Binding-site contacts:
Ligand atom C2 contacts residue ASP115 of chain 1.A at 4.0 Å.
Ligand atom C19 contacts residue SER224 of chain 1.A at 3.9 Å.
Ligand atom C11 contacts residue GLN119 of chain 1.A at 3.9 Å.
Ligand atom C1 contacts residue ASP115 of chain 1.A at 4.1 Å.
Ligand atom C15 contacts residue MET207 of chain 1.A at 4.1 Å (hydrophobic).
Ligand atom C19 contacts residue MET207 of chain 1.A at 4.0 Å (hydrophobic).
Ligand atom C7 contacts residue PHE107 of chain 1.A at 4.0 Å (hydrophobic).
Ligand atom C21 contacts residue VAL122 of chain 1.A at 3.7 Å (hydrophobic).
Ligand atom C18 contacts residue VAL274 of chain 1.A at 3.7 Å (hydrophobic).
Ligand atom C12 contacts residue GLN119 of chain 1.A at 3.8 Å.
Ligand atom C20 contacts residue VAL274 of chain 1.A at 4.1 Å (hydrophobic).
Ligand atom C25 contacts residue ALA275 of chain 1.A at 3.7 Å (hydrophobic).
Ligand atom C6 contacts residue MET207 of chain 1.A at 3.5 Å (hydrophobic).
Ligand atom C22 contacts residue LEU124 of chain 1.A at 3.9 Å (hydrophobic).
Ligand atom O1 contacts residue LYS221 of chain 1.A at 2.9 Å.
Ligand atom C6 contacts residue PRO220 of chain 1.A at 3.9 Å (hydrophobic).
Ligand atom C9 contacts residue GLN119 of chain 1.A at 3.7 Å.
Ligand atom C14 contacts residue GLN119 of chain 1.A at 4.0 Å.
Ligand atom C16 contacts residue TRP421 of chain 1.A at 3.5 Å (hydrophobic).
Ligand atom C3 contacts residue ASP115 of chain 1.A at 4.0 Å.
Ligand atom C18 contacts residue VAL270 of chain 1.A at 3.9 Å (hydrophobic).
Ligand atom C2 contacts residue LYS221 of chain 1.A at 3.9 Å.
Ligand atom C15 contacts residue TRP421 of chain 1.A at 3.9 Å (hydrophobic).
Ligand atom C26 contacts residue HEM1 of chain 1.E at 3.9 Å.
Ligand atom C8 contacts residue MET207 of chain 1.A at 3.8 Å (hydrophobic).
Ligand atom C23 contacts residue VAL274 of chain 1.A at 3.9 Å (hydrophobic).
Ligand atom C16 contacts residue ILE104 of chain 1.A at 4.0 Å (hydrophobic).
Ligand atom C26 contacts residue PHE323 of chain 1.A at 4.0 Å (hydrophobic).
Ligand atom C23 contacts residue LEU124 of chain 1.A at 3.9 Å (hydrophobic).
Ligand atom O1 contacts residue ASP115 of chain 1.A at 3.3 Å.
Ligand atom C27 contacts residue HEM1 of chain 1.E at 3.6 Å.
Ligand atom C27 contacts residue ALA275 of chain 1.A at 3.7 Å (hydrophobic).
Ligand atom C4 contacts residue PRO220 of chain 1.A at 4.0 Å (hydrophobic).
Ligand atom C3 contacts residue LYS221 of chain 1.A at 3.5 Å.
Ligand atom C24 contacts residue LEU124 of chain 1.A at 3.9 Å (hydrophobic).
Ligand atom C4 contacts residue ILE111 of chain 1.A at 4.0 Å (hydrophobic).
Ligand atom C7 contacts residue MET207 of chain 1.A at 3.6 Å (hydrophobic).
Ligand atom C19 contacts residue PRO220 of chain 1.A at 3.7 Å (hydrophobic).
Ligand atom C26 contacts residue THR279 of chain 1.A at 4.0 Å.
Ligand atom C1 contacts residue GLN119 of chain 1.A at 3.8 Å.

Sequence of chain 1.A:
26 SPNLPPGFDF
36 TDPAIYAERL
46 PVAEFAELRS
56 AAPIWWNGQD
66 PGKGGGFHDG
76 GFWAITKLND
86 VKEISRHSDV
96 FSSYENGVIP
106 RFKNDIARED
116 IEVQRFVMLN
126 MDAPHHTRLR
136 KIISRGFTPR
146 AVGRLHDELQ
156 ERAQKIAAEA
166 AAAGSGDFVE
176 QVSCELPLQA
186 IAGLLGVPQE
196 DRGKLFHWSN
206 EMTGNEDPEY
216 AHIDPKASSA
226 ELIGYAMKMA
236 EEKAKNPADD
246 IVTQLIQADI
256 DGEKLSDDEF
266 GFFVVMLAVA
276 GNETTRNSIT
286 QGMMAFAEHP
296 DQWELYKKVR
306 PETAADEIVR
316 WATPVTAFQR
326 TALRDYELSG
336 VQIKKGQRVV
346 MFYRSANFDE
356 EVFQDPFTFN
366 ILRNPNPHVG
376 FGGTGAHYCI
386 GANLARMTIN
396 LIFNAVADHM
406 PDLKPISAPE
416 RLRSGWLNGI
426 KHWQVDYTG

A small-molecule ligand and the protein it binds are described below.
Small molecule (SMILES): CC(C)CCC[C@@H](C)[C@H]1CC[C@H]2[C@@H]3CCC4=CC(=O)CC[C@]4(C)[C@H]3CC[C@]12C